Sequence of chain 3.A:
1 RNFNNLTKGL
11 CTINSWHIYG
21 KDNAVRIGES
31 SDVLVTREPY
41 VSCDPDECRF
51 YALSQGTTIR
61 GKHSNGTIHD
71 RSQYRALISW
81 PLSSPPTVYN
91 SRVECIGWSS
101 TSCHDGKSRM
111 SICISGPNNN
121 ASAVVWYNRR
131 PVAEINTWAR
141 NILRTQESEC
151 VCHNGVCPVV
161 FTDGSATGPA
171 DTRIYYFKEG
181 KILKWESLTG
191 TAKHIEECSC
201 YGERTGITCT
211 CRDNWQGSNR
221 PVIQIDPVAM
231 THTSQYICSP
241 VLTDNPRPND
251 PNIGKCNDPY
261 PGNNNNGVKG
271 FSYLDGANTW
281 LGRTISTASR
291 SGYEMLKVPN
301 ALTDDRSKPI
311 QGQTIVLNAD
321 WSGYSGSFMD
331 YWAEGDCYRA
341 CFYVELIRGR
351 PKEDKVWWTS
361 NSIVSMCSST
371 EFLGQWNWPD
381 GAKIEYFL

A protein and the small-molecule ligand that binds it are described below.
Small molecule (SMILES): CC(=O)N[C@@H]1[C@@H](O)[C@H](O)[C@@H](CO)O[C@H]1O

Binding-site contacts:
Ligand atom C5 contacts residue ASN65 of chain 3.A at 3.7 Å.
Ligand atom O3 contacts residue TRP357 of chain 3.A at 4.1 Å.
Ligand atom O5 contacts residue ASN65 of chain 3.A at 2.4 Å (h-bond).
Ligand atom C1 contacts residue TRP357 of chain 3.A at 3.6 Å (hydrophobic).
Ligand atom O5 contacts residue TRP357 of chain 3.A at 4.4 Å.
Ligand atom N2 contacts residue TRP357 of chain 3.A at 3.3 Å (h-bond).
Ligand atom C3 contacts residue ASN65 of chain 3.A at 3.7 Å.
Ligand atom O7 contacts residue ASN65 of chain 3.A at 3.4 Å (h-bond).
Ligand atom C5 contacts residue TRP357 of chain 3.A at 4.0 Å (hydrophobic).
Ligand atom C2 contacts residue TRP357 of chain 3.A at 4.0 Å (hydrophobic).
Ligand atom C8 contacts residue TRP357 of chain 3.A at 3.5 Å (hydrophobic).
Ligand atom C1 contacts residue ASN65 of chain 3.A at 1.4 Å.
Ligand atom C4 contacts residue ASN65 of chain 3.A at 4.2 Å.
Ligand atom N2 contacts residue ASN65 of chain 3.A at 2.8 Å (h-bond).
Ligand atom C2 contacts residue ASN65 of chain 3.A at 2.4 Å.
Ligand atom C7 contacts residue TRP357 of chain 3.A at 4.0 Å (hydrophobic).
Ligand atom C7 contacts residue ASN65 of chain 3.A at 3.3 Å.
Ligand atom C4 contacts residue TRP357 of chain 3.A at 4.2 Å (hydrophobic).
Ligand atom C8 contacts residue ASN65 of chain 3.A at 4.4 Å.
Ligand atom O4 contacts residue TRP357 of chain 3.A at 4.0 Å.
Ligand atom C3 contacts residue TRP357 of chain 3.A at 3.6 Å (hydrophobic).